This protein binds this small molecule.
Small molecule (SMILES): O=C(CCCC[C@@H]1SC[C@@H]2NC(=O)N[C@@H]21)NCCN1C(=O)c2cccc3c(N4CCc5ccccc5C4)ccc(c23)C1=O

Sequence of chain 4.A:
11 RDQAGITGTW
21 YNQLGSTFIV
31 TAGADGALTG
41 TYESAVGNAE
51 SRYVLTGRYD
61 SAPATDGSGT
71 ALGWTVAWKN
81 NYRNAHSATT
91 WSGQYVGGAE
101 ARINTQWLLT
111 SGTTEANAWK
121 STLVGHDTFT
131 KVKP

Sequence of chain 2.A:
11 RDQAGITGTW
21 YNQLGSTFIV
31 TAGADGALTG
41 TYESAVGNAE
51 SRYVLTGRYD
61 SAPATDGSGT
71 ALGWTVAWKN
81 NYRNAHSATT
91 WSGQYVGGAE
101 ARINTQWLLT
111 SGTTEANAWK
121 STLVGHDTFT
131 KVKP

Binding-site contacts:
Ligand atom C4 contacts residue LYS120 of chain 2.A at 3.2 Å.
Ligand atom N4 contacts residue K9D1 of chain 4.B at 0.2 Å.
Ligand atom C8 contacts residue K9D1 of chain 4.B at 1.7 Å.
Ligand atom C32 contacts residue K9D1 of chain 4.B at 0.5 Å.
Ligand atom C7 contacts residue K9D1 of chain 4.B at 1.0 Å.
Ligand atom C24 contacts residue K9D1 of chain 4.B at 0.4 Å.
Ligand atom S contacts residue THR89 of chain 2.A at 3.4 Å (h-bond).
Ligand atom C3 contacts residue LYS120 of chain 2.A at 3.0 Å.
Ligand atom C5 contacts residue K9D1 of chain 4.B at 0.5 Å.
Ligand atom N contacts residue K9D1 of chain 4.B at 2.5 Å.
Ligand atom C2 contacts residue K9D1 of chain 4.B at 2.8 Å.
Ligand atom C1 contacts residue K9D1 of chain 4.B at 1.9 Å.
Ligand atom C23 contacts residue K9D1 of chain 4.B at 0.2 Å.
Ligand atom C3 contacts residue K9D1 of chain 4.B at 2.8 Å.
Ligand atom C10 contacts residue SER87 of chain 2.A at 3.4 Å.
Ligand atom O contacts residue SER111 of chain 2.A at 2.4 Å (h-bond).
Ligand atom O2 contacts residue ASN48 of chain 2.A at 2.8 Å (h-bond).
Ligand atom O1 contacts residue ASN22 of chain 2.A at 3.0 Å (h-bond).
Ligand atom N2 contacts residue ASP127 of chain 2.A at 2.8 Å (salt-bridge).
Ligand atom C4 contacts residue K9D1 of chain 4.B at 1.8 Å.
Ligand atom N1 contacts residue SER87 of chain 2.A at 2.9 Å (h-bond).
Ligand atom C31 contacts residue K9D1 of chain 4.B at 0.7 Å.
Ligand atom C25 contacts residue K9D1 of chain 4.B at 0.8 Å.
Ligand atom C22 contacts residue K9D1 of chain 4.B at 0.4 Å.
Ligand atom C contacts residue SER111 of chain 2.A at 3.0 Å.
Ligand atom C2 contacts residue SER111 of chain 2.A at 3.2 Å.
Ligand atom C30 contacts residue K9D1 of chain 4.B at 1.0 Å.
Ligand atom C21 contacts residue K9D1 of chain 4.B at 0.8 Å.
Ligand atom O1 contacts residue TYR42 of chain 2.A at 2.6 Å (h-bond).
Ligand atom C17 contacts residue TRP107 of chain 2.A at 3.4 Å (hydrophobic).
Ligand atom C28 contacts residue K9D1 of chain 4.B at 2.0 Å.
Ligand atom C29 contacts residue K9D1 of chain 4.B at 1.7 Å.
Ligand atom O1 contacts residue SER26 of chain 2.A at 2.7 Å (h-bond).
Ligand atom C27 contacts residue K9D1 of chain 4.B at 2.6 Å.
Ligand atom C26 contacts residue K9D1 of chain 4.B at 1.9 Å.
Ligand atom C contacts residue K9D1 of chain 4.B at 2.9 Å.
Ligand atom C6 contacts residue K9D1 of chain 4.B at 0.7 Å.
Ligand atom O3 contacts residue K9D1 of chain 4.B at 2.0 Å.
Ligand atom C1 contacts residue SER111 of chain 2.A at 3.4 Å.
Ligand atom N3 contacts residue SER44 of chain 2.A at 3.0 Å (h-bond).